Sequence of chain 1.A:
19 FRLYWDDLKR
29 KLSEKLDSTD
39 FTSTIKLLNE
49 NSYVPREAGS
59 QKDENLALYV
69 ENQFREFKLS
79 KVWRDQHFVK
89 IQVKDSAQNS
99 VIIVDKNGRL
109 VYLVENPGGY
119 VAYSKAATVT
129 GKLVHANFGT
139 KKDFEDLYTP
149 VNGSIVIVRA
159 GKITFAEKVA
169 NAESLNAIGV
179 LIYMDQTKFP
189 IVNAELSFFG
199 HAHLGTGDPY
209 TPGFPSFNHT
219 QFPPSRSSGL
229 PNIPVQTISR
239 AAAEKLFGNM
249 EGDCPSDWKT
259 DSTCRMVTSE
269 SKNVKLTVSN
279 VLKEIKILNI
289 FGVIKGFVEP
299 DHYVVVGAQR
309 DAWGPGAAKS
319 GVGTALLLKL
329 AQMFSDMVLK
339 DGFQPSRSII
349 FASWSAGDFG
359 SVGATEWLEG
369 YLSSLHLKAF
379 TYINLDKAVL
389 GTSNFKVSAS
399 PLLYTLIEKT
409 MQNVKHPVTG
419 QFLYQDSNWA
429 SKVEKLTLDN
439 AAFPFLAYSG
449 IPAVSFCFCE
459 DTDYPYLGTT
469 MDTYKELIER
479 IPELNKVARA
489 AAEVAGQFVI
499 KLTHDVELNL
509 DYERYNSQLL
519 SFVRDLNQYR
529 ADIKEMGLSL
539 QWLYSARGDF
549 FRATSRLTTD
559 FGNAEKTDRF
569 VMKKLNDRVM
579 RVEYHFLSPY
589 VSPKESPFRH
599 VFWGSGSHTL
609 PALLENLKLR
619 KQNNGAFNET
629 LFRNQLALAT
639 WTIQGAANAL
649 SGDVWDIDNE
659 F

Sequence of chain 1.B:
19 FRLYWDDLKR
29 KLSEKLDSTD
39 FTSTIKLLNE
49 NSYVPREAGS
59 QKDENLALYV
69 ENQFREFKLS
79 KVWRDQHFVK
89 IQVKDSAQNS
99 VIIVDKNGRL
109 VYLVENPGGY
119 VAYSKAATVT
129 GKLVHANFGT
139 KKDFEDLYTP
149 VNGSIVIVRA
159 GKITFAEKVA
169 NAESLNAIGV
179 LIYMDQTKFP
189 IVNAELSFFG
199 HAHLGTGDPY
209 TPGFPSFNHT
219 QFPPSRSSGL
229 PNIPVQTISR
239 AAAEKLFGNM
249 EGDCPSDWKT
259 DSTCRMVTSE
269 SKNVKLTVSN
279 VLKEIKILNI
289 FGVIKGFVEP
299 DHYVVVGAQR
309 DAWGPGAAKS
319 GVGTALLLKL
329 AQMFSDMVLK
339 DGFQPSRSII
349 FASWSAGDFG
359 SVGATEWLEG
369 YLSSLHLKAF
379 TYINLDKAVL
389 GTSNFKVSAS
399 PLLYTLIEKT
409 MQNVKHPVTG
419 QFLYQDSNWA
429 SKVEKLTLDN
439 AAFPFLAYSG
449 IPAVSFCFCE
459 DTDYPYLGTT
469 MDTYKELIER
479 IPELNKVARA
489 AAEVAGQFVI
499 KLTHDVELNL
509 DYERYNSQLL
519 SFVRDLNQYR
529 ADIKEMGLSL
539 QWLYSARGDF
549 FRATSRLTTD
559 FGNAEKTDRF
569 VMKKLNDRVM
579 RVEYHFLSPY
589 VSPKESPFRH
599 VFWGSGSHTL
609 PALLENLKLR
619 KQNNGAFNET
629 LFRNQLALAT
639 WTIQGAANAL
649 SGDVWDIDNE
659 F

A protein and the small-molecule ligand that binds it are described below.
Small molecule (SMILES): CC(=O)N[C@H]1[C@H](O[C@H]2[C@H](O)[C@@H](NC(C)=O)CO[C@@H]2CO)O[C@H](CO)[C@@H](O)[C@@H]1O

Binding-site contacts:
Ligand atom O4 contacts residue PHE86 of chain 1.B at 3.9 Å.
Ligand atom N2 contacts residue ASN216 of chain 1.B at 2.9 Å (h-bond).
Ligand atom C6 contacts residue PHE220 of chain 1.B at 3.9 Å (hydrophobic).
Ligand atom O7 contacts residue GLU282 of chain 1.B at 3.4 Å (salt-bridge).
Ligand atom C7 contacts residue ASN216 of chain 1.B at 3.5 Å.
Ligand atom O6 contacts residue GLU282 of chain 1.B at 2.5 Å (salt-bridge).
Ligand atom O5 contacts residue PHE86 of chain 1.B at 4.5 Å.
Ligand atom C5 contacts residue PHE86 of chain 1.B at 4.4 Å (hydrophobic).
Ligand atom O5 contacts residue ASN216 of chain 1.B at 2.3 Å (h-bond).
Ligand atom C3 contacts residue ASN216 of chain 1.B at 3.8 Å.
Ligand atom O5 contacts residue PHE220 of chain 1.B at 3.9 Å.
Ligand atom C8 contacts residue ASN216 of chain 1.B at 4.5 Å.
Ligand atom C1 contacts residue ASN216 of chain 1.B at 1.4 Å.
Ligand atom C6 contacts residue GLU282 of chain 1.B at 3.9 Å.
Ligand atom C8 contacts residue PHE86 of chain 1.B at 3.6 Å (hydrophobic).
Ligand atom C5 contacts residue ASN216 of chain 1.B at 3.6 Å.
Ligand atom C2 contacts residue ASN216 of chain 1.B at 2.5 Å.
Ligand atom C8 contacts residue TRP540 of chain 1.A at 4.4 Å (hydrophobic).
Ligand atom O7 contacts residue ASN216 of chain 1.B at 3.8 Å.
Ligand atom C7 contacts residue GLU282 of chain 1.B at 4.4 Å.
Ligand atom C1 contacts residue PHE86 of chain 1.B at 4.0 Å (hydrophobic).
Ligand atom C3 contacts residue PHE86 of chain 1.B at 4.2 Å (hydrophobic).
Ligand atom C4 contacts residue ASN216 of chain 1.B at 4.2 Å.
Ligand atom C7 contacts residue PHE86 of chain 1.B at 4.2 Å (hydrophobic).
Ligand atom O6 contacts residue PHE220 of chain 1.B at 3.2 Å.
Ligand atom C5 contacts residue PHE220 of chain 1.B at 4.2 Å (hydrophobic).